Binding-site contacts:
Ligand atom O25 contacts residue ARG97 of chain 1.D at 2.8 Å (salt-bridge).
Ligand atom C10 contacts residue MET65 of chain 1.D at 3.7 Å (hydrophobic).
Ligand atom C10 contacts residue PHE104 of chain 1.D at 3.4 Å (hydrophobic).
Ligand atom C28 contacts residue MET84 of chain 1.D at 3.8 Å (hydrophobic).
Ligand atom C21 contacts residue VAL87 of chain 1.D at 3.7 Å (hydrophobic).
Ligand atom C19 contacts residue ARG97 of chain 1.D at 3.6 Å.
Ligand atom C22 contacts residue VAL87 of chain 1.D at 3.5 Å (hydrophobic).
Ligand atom C10 contacts residue PHE62 of chain 1.D at 3.7 Å (hydrophobic).
Ligand atom C34 contacts residue LEU101 of chain 1.D at 3.2 Å (hydrophobic).
Ligand atom C34 contacts residue ILE128 of chain 1.D at 3.9 Å (hydrophobic).
Ligand atom C17 contacts residue THR100 of chain 1.D at 3.7 Å.
Ligand atom C3 contacts residue HIS58 of chain 1.D at 3.9 Å.
Ligand atom O24 contacts residue ARG97 of chain 1.D at 3.5 Å (salt-bridge).
Ligand atom C28 contacts residue VAL83 of chain 1.D at 3.8 Å (hydrophobic).
Ligand atom C15 contacts residue PHE104 of chain 1.D at 3.7 Å (hydrophobic).
Ligand atom C33 contacts residue MET84 of chain 1.D at 3.8 Å (hydrophobic).
Ligand atom C28 contacts residue MET65 of chain 1.D at 3.5 Å (hydrophobic).
Ligand atom C2 contacts residue ALA61 of chain 1.D at 3.7 Å (hydrophobic).
Ligand atom C26 contacts residue MET84 of chain 1.D at 3.8 Å (hydrophobic).
Ligand atom C27 contacts residue MET84 of chain 1.D at 3.7 Å (hydrophobic).
Ligand atom C27 contacts residue MET65 of chain 1.D at 3.9 Å (hydrophobic).
Ligand atom C35 contacts residue PHE104 of chain 1.D at 3.8 Å (hydrophobic).
Ligand atom C11 contacts residue MET65 of chain 1.D at 3.6 Å (hydrophobic).
Ligand atom C11 contacts residue PHE62 of chain 1.D at 3.6 Å (hydrophobic).
Ligand atom C34 contacts residue GLY105 of chain 1.D at 3.5 Å.
Ligand atom O23 contacts residue LEU101 of chain 1.D at 3.7 Å.
Ligand atom C35 contacts residue LEU101 of chain 1.D at 3.3 Å (hydrophobic).
Ligand atom C33 contacts residue PHE104 of chain 1.D at 4.0 Å (hydrophobic).
Ligand atom C32 contacts residue MET84 of chain 1.D at 3.7 Å (hydrophobic).
Ligand atom C34 contacts residue PHE104 of chain 1.D at 4.0 Å (hydrophobic).
Ligand atom C14 contacts residue THR100 of chain 1.D at 3.9 Å.
Ligand atom C18 contacts residue THR100 of chain 1.D at 3.7 Å.
Ligand atom C20 contacts residue LEU101 of chain 1.D at 3.8 Å (hydrophobic).
Ligand atom C1 contacts residue ALA61 of chain 1.D at 3.5 Å (hydrophobic).
Ligand atom C30 contacts residue PHE104 of chain 1.D at 3.7 Å (hydrophobic).
Ligand atom C31 contacts residue MET84 of chain 1.D at 3.7 Å (hydrophobic).
Ligand atom C32 contacts residue PHE104 of chain 1.D at 3.8 Å (hydrophobic).
Ligand atom C3 contacts residue ALA61 of chain 1.D at 3.8 Å (hydrophobic).
Ligand atom C4 contacts residue ALA61 of chain 1.D at 3.7 Å (hydrophobic).
Ligand atom C31 contacts residue PHE104 of chain 1.D at 3.7 Å (hydrophobic).

Sequence of chain 1.D:
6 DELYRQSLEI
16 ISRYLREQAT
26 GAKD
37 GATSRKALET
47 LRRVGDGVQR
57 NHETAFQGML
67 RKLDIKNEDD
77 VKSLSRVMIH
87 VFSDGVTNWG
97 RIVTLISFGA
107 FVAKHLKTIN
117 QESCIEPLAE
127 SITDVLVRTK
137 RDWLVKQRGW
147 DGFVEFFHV

The protein below binds the small molecule below.
Small molecule (SMILES): O=C(O)c1ccc(-c2cccc3c(CCCOc4cccc5ccccc45)c(C(=O)O)nn23)cc1